Binding-site contacts:
Ligand atom C8 contacts residue ASP2 of chain 4.A at 3.7 Å.
Ligand atom C6 contacts residue ASP2 of chain 4.A at 3.3 Å.
Ligand atom C6 contacts residue ASN154 of chain 4.A at 4.3 Å.
Ligand atom C5 contacts residue ASN154 of chain 4.A at 3.5 Å.
Ligand atom O5 contacts residue ASN5 of chain 4.A at 2.3 Å (h-bond).
Ligand atom O6 contacts residue ASN154 of chain 4.A at 3.5 Å (h-bond).
Ligand atom C8 contacts residue PHE3 of chain 4.A at 3.4 Å (hydrophobic).
Ligand atom C2 contacts residue PHE3 of chain 4.A at 3.7 Å (hydrophobic).
Ligand atom C1 contacts residue PHE3 of chain 4.A at 3.6 Å (hydrophobic).
Ligand atom N2 contacts residue ASP2 of chain 4.A at 3.9 Å.
Ligand atom O3 contacts residue ASP2 of chain 4.A at 2.6 Å (salt-bridge).
Ligand atom C1 contacts residue ASN5 of chain 4.A at 1.5 Å.
Ligand atom N2 contacts residue ASN5 of chain 4.A at 2.9 Å (h-bond).
Ligand atom C3 contacts residue ASP2 of chain 4.A at 3.9 Å.
Ligand atom O6 contacts residue ASP2 of chain 4.A at 2.7 Å (salt-bridge).
Ligand atom C5 contacts residue ASN5 of chain 4.A at 3.6 Å.
Ligand atom C3 contacts residue ASN5 of chain 4.A at 3.8 Å.
Ligand atom C2 contacts residue ASN5 of chain 4.A at 2.5 Å.
Ligand atom N2 contacts residue PHE3 of chain 4.A at 2.7 Å (h-bond).
Ligand atom O7 contacts residue ASN5 of chain 4.A at 4.1 Å.
Ligand atom C5 contacts residue ASP2 of chain 4.A at 4.1 Å.
Ligand atom C4 contacts residue ASN5 of chain 4.A at 4.2 Å.
Ligand atom C1 contacts residue ASN154 of chain 4.A at 4.0 Å.
Ligand atom C7 contacts residue ASN5 of chain 4.A at 3.7 Å.
Ligand atom C4 contacts residue ASN154 of chain 4.A at 4.5 Å.
Ligand atom C8 contacts residue ASN154 of chain 4.A at 4.1 Å.
Ligand atom O7 contacts residue ASP2 of chain 4.A at 4.4 Å.
Ligand atom O5 contacts residue ASP2 of chain 4.A at 3.7 Å.
Ligand atom C7 contacts residue PHE3 of chain 4.A at 3.5 Å (hydrophobic).
Ligand atom C7 contacts residue ASP2 of chain 4.A at 3.9 Å.
Ligand atom C3 contacts residue PHE3 of chain 4.A at 4.3 Å (hydrophobic).
Ligand atom O5 contacts residue ASN154 of chain 4.A at 3.8 Å.

A small-molecule ligand and the protein it binds are described below.
Small molecule (SMILES): CC(=O)N[C@H]1[C@H](O[C@H]2[C@H](O)[C@@H](NC(C)=O)CO[C@@H]2CO)O[C@H](CO)[C@@H](O)[C@@H]1O

Sequence of chain 4.A:
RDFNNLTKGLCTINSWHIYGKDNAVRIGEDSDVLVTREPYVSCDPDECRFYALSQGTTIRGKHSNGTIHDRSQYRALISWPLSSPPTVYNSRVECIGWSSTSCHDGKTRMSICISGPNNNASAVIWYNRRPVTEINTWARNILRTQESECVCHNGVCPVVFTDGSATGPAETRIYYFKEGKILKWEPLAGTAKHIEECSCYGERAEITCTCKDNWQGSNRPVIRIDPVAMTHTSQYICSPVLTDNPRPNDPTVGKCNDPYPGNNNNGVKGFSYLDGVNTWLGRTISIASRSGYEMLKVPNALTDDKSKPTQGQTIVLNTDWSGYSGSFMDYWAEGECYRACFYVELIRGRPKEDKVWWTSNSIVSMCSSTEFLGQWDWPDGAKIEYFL